The protein below binds the small molecule below.
Small molecule (SMILES): CN(C)c1cccc2c(S(=O)(=O)N[C@@H](CCCNC(N)=[NH2+])C(=O)N3CCCC[C@@H]3CCC(=O)c3nccs3)cccc12

Binding-site contacts:
Ligand atom N1 contacts residue GLY228 of chain 1.B at 2.5 Å (h-bond).
Ligand atom NE contacts residue GLY230 of chain 1.B at 3.0 Å (h-bond).
Ligand atom O2S contacts residue GLY228 of chain 1.B at 3.4 Å (h-bond).
Ligand atom CD contacts residue GLY230 of chain 1.B at 3.5 Å.
Ligand atom O contacts residue TRP227 of chain 1.B at 3.3 Å.
Ligand atom CG contacts residue GLY228 of chain 1.B at 3.3 Å.
Ligand atom CM2 contacts residue GLU94 of chain 1.B at 3.6 Å.
Ligand atom O2S contacts residue GLU229 of chain 1.B at 3.8 Å.
Ligand atom C3 contacts residue TYR47 of chain 1.B at 3.6 Å (hydrophobic).
Ligand atom C7 contacts residue TRP227 of chain 1.B at 3.6 Å (hydrophobic).
Ligand atom O2S contacts residue GLY230 of chain 1.B at 3.4 Å (h-bond).
Ligand atom C31 contacts residue TRP50 of chain 1.B at 3.4 Å (hydrophobic).
Ligand atom CG contacts residue GLY230 of chain 1.B at 3.7 Å.
Ligand atom C61 contacts residue LEU96 of chain 1.B at 3.7 Å (hydrophobic).
Ligand atom O2 contacts residue LYS52 of chain 1.B at 3.0 Å (salt-bridge).
Ligand atom C22 contacts residue TRP50 of chain 1.B at 3.7 Å (hydrophobic).
Ligand atom C52 contacts residue TRP50 of chain 1.B at 3.1 Å (hydrophobic).
Ligand atom NH2 contacts residue ASP199 of chain 1.B at 2.9 Å (salt-bridge).
Ligand atom C8 contacts residue GLY228 of chain 1.B at 3.2 Å.
Ligand atom NE contacts residue ALA200 of chain 1.B at 3.4 Å (h-bond).
Ligand atom CD contacts residue CYS201 of chain 1.B at 3.7 Å (hydrophobic).
Ligand atom O2 contacts residue HIS43 of chain 1.B at 3.6 Å.
Ligand atom N3 contacts residue TRP50 of chain 1.B at 3.6 Å.
Ligand atom N3 contacts residue LYS52 of chain 1.B at 2.9 Å (salt-bridge).
Ligand atom C6 contacts residue TRP227 of chain 1.B at 3.8 Å (hydrophobic).
Ligand atom CM1 contacts residue LEU96 of chain 1.B at 3.6 Å (hydrophobic).
Ligand atom C42 contacts residue TRP50 of chain 1.B at 3.2 Å (hydrophobic).
Ligand atom C22 contacts residue LYS52 of chain 1.B at 3.7 Å.
Ligand atom S1 contacts residue TRP50 of chain 1.B at 3.6 Å.
Ligand atom CA contacts residue GLY228 of chain 1.B at 3.6 Å.
Ligand atom C2'1 contacts residue LYS52 of chain 1.B at 3.7 Å.
Ligand atom NE contacts residue CYS201 of chain 1.B at 3.8 Å.
Ligand atom C51 contacts residue LEU96 of chain 1.B at 3.6 Å (hydrophobic).
Ligand atom S contacts residue GLY228 of chain 1.B at 3.7 Å.
Ligand atom C7 contacts residue GLY228 of chain 1.B at 3.8 Å.
Ligand atom C4 contacts residue TYR47 of chain 1.B at 3.4 Å (hydrophobic).
Ligand atom C contacts residue GLY228 of chain 1.B at 3.7 Å.
Ligand atom NH2 contacts residue ALA200 of chain 1.B at 3.3 Å (h-bond).
Ligand atom O contacts residue GLY228 of chain 1.B at 3.0 Å (h-bond).
Ligand atom CZ contacts residue ALA200 of chain 1.B at 3.5 Å (hydrophobic).

Sequence of chain 1.B:
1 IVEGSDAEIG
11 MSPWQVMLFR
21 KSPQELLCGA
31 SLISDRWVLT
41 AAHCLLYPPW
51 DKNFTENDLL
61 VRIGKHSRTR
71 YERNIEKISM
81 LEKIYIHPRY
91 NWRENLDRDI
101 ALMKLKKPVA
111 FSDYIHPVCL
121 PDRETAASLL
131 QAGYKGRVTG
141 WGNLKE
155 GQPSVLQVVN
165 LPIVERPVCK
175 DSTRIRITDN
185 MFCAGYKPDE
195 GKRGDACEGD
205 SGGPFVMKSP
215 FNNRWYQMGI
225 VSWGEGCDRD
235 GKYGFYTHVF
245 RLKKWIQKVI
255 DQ